Binding-site contacts:
Ligand atom O5 contacts residue ASN644 of chain 1.B at 2.4 Å (h-bond).
Ligand atom C1 contacts residue ASN644 of chain 1.B at 1.4 Å.
Ligand atom C6 contacts residue ASN644 of chain 1.B at 4.5 Å.
Ligand atom O5 contacts residue HIS642 of chain 1.B at 4.1 Å.
Ligand atom C2 contacts residue ASN644 of chain 1.B at 2.4 Å.
Ligand atom C4 contacts residue ASN644 of chain 1.B at 4.2 Å.
Ligand atom O7 contacts residue ASN644 of chain 1.B at 4.4 Å.
Ligand atom C7 contacts residue ASN644 of chain 1.B at 3.5 Å.
Ligand atom C5 contacts residue ASN644 of chain 1.B at 3.7 Å.
Ligand atom C3 contacts residue ASN644 of chain 1.B at 3.8 Å.
Ligand atom N2 contacts residue ASN644 of chain 1.B at 2.8 Å (h-bond).
Ligand atom C1 contacts residue HIS642 of chain 1.B at 4.3 Å.
Ligand atom C8 contacts residue ASN644 of chain 1.B at 3.8 Å.

Sequence of chain 1.B:
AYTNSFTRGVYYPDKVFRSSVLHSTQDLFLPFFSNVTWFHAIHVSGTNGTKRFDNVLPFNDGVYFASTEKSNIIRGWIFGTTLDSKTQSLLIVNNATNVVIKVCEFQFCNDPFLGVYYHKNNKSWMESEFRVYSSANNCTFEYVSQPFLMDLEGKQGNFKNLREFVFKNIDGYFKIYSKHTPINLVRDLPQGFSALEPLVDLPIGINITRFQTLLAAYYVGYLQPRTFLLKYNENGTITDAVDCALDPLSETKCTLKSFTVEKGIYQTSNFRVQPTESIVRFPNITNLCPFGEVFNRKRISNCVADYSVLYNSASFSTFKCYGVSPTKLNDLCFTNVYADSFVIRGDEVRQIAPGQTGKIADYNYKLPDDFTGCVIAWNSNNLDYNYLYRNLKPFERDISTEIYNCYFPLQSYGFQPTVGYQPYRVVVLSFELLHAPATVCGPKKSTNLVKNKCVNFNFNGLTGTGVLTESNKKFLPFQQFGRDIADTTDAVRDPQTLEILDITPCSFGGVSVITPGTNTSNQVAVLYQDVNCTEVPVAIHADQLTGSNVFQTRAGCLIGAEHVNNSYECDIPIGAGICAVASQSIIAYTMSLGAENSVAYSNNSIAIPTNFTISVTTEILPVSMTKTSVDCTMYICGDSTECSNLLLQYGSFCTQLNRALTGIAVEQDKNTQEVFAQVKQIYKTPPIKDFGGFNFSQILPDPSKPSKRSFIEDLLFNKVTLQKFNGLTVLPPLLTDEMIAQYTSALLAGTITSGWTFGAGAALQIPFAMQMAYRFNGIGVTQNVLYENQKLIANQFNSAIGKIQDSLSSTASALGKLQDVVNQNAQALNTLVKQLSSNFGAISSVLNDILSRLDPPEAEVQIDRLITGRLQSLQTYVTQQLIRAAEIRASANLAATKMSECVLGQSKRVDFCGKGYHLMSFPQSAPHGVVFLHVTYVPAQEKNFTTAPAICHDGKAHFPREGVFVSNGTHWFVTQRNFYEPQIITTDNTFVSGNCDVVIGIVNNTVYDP

A protein and the small-molecule ligand that binds it are described below.
Small molecule (SMILES): CC(=O)N[C@@H]1[C@@H](O)[C@H](O)[C@@H](CO)O[C@H]1O